Binding-site contacts:
Ligand atom C8 contacts residue HIS403 of chain 1.B at 3.3 Å.
Ligand atom O contacts residue TYR48 of chain 1.B at 4.4 Å.
Ligand atom C10 contacts residue PRO427 of chain 1.B at 3.6 Å (hydrophobic).
Ligand atom C7 contacts residue LEU426 of chain 1.B at 3.3 Å (hydrophobic).
Ligand atom N contacts residue HIS403 of chain 1.B at 4.4 Å.
Ligand atom C1 contacts residue LEU399 of chain 1.B at 4.3 Å (hydrophobic).
Ligand atom C6 contacts residue HIS403 of chain 1.B at 3.5 Å.
Ligand atom F contacts residue PRO427 of chain 1.B at 4.0 Å.
Ligand atom C7 contacts residue LEU399 of chain 1.B at 4.4 Å (hydrophobic).
Ligand atom O contacts residue HIS403 of chain 1.B at 4.3 Å.
Ligand atom C3 contacts residue LEU430 of chain 1.B at 4.3 Å (hydrophobic).
Ligand atom C9 contacts residue PRO427 of chain 1.B at 3.5 Å (hydrophobic).
Ligand atom C7 contacts residue LEU430 of chain 1.B at 4.0 Å (hydrophobic).
Ligand atom C contacts residue LEU430 of chain 1.B at 3.9 Å (hydrophobic).
Ligand atom C6 contacts residue LEU430 of chain 1.B at 3.5 Å (hydrophobic).
Ligand atom C1 contacts residue TYR48 of chain 1.B at 3.3 Å (hydrophobic).
Ligand atom C7 contacts residue HIS403 of chain 1.B at 3.4 Å.
Ligand atom C5 contacts residue HIS403 of chain 1.B at 3.6 Å.
Ligand atom C6 contacts residue LEU426 of chain 1.B at 4.4 Å (hydrophobic).
Ligand atom C8 contacts residue LEU426 of chain 1.B at 3.3 Å (hydrophobic).
Ligand atom C7 contacts residue PRO427 of chain 1.B at 3.9 Å (hydrophobic).
Ligand atom C5 contacts residue PRO427 of chain 1.B at 3.8 Å (hydrophobic).
Ligand atom C contacts residue LEU399 of chain 1.B at 3.0 Å (hydrophobic).
Ligand atom C9 contacts residue HIS403 of chain 1.B at 3.5 Å.
Ligand atom C1 contacts residue ILE402 of chain 1.B at 4.3 Å (hydrophobic).
Ligand atom C8 contacts residue PRO427 of chain 1.B at 3.7 Å (hydrophobic).
Ligand atom C contacts residue HIS403 of chain 1.B at 4.3 Å.
Ligand atom C10 contacts residue HIS403 of chain 1.B at 3.5 Å.
Ligand atom C2 contacts residue LEU430 of chain 1.B at 3.8 Å (hydrophobic).
Ligand atom C6 contacts residue PRO427 of chain 1.B at 4.0 Å (hydrophobic).
Ligand atom O contacts residue LEU399 of chain 1.B at 3.8 Å.
Ligand atom C8 contacts residue ILE189 of chain 1.B at 4.2 Å (hydrophobic).
Ligand atom N contacts residue PRO427 of chain 1.B at 4.0 Å.
Ligand atom F contacts residue VAL425 of chain 1.B at 3.9 Å.
Ligand atom C5 contacts residue LEU430 of chain 1.B at 4.2 Å (hydrophobic).
Ligand atom F contacts residue HIS403 of chain 1.B at 3.6 Å.
Ligand atom C2 contacts residue LEU399 of chain 1.B at 4.2 Å (hydrophobic).
Ligand atom O1 contacts residue LEU430 of chain 1.B at 4.1 Å.
Ligand atom C2 contacts residue TYR48 of chain 1.B at 3.8 Å (hydrophobic).
Ligand atom O contacts residue ILE402 of chain 1.B at 3.6 Å.

Sequence of chain 1.B:
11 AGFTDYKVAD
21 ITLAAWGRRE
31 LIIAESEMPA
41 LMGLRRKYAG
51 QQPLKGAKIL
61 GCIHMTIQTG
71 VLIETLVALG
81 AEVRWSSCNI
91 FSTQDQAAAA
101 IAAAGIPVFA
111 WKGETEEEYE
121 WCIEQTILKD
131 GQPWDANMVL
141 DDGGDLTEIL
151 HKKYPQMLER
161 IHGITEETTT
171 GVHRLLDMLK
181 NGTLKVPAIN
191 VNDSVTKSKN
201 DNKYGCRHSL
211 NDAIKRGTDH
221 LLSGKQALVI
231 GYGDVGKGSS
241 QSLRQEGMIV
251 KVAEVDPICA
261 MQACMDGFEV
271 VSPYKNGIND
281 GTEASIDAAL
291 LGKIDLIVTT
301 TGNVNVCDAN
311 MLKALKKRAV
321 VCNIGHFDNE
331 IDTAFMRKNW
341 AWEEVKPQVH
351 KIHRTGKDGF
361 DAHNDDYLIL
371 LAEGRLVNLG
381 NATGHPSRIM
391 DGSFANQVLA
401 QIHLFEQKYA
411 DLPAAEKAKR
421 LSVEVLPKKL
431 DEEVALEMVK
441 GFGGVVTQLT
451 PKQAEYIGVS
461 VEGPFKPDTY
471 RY

A protein and the small-molecule ligand that binds it are described below.
Small molecule (SMILES): COCCOCC(=O)Nc1cccc(F)c1